Binding-site contacts:
Ligand atom C1 contacts residue SER156 of chain 1.A at 3.5 Å.
Ligand atom O7 contacts residue ASN154 of chain 1.A at 3.4 Å (h-bond).
Ligand atom C5 contacts residue TRP125 of chain 1.A at 4.2 Å (hydrophobic).
Ligand atom N2 contacts residue ASN154 of chain 1.A at 2.8 Å (h-bond).
Ligand atom C4 contacts residue ASN154 of chain 1.A at 4.2 Å.
Ligand atom C8 contacts residue HIS153 of chain 1.A at 4.3 Å.
Ligand atom C8 contacts residue SER179 of chain 1.A at 3.5 Å.
Ligand atom C7 contacts residue ASN154 of chain 1.A at 3.2 Å.
Ligand atom C5 contacts residue ASN154 of chain 1.A at 3.6 Å.
Ligand atom O5 contacts residue SER156 of chain 1.A at 3.8 Å.
Ligand atom O5 contacts residue TRP125 of chain 1.A at 3.5 Å.
Ligand atom C8 contacts residue ASN154 of chain 1.A at 4.3 Å.
Ligand atom C3 contacts residue ASN154 of chain 1.A at 3.7 Å.
Ligand atom C6 contacts residue TRP125 of chain 1.A at 3.9 Å (hydrophobic).
Ligand atom C5 contacts residue SER156 of chain 1.A at 3.9 Å.
Ligand atom C1 contacts residue ASN154 of chain 1.A at 1.4 Å.
Ligand atom C1 contacts residue TRP125 of chain 1.A at 4.1 Å (hydrophobic).
Ligand atom C2 contacts residue ASN154 of chain 1.A at 2.3 Å.
Ligand atom N2 contacts residue SER179 of chain 1.A at 4.2 Å.
Ligand atom C7 contacts residue SER179 of chain 1.A at 4.3 Å.
Ligand atom O5 contacts residue ASN154 of chain 1.A at 2.4 Å (h-bond).

This protein binds this small molecule.
Small molecule (SMILES): CC(=O)N[C@@H]1[C@@H](O)[C@H](O)[C@@H](CO)O[C@H]1O

Sequence of chain 1.A:
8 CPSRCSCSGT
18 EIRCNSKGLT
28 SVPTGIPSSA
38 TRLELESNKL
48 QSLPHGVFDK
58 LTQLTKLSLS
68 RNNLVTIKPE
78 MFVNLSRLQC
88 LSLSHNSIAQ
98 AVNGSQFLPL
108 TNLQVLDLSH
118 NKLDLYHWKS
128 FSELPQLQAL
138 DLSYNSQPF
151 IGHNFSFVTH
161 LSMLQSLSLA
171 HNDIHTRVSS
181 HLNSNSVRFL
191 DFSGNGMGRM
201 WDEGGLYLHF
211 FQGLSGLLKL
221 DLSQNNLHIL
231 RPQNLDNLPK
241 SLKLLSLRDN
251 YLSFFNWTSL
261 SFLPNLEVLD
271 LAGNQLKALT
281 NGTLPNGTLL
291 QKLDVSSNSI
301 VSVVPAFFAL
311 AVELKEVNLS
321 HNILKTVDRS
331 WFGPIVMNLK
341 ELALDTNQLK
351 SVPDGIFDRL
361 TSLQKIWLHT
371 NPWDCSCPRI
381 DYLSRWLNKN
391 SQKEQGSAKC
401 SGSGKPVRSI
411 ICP